This protein binds this small molecule.
Small molecule (SMILES): Cc1ccc(C(=O)Nc2cccc(C(F)(F)F)c2)cc1Nc1nc(-c2cccnc2)nc2nn(C)cc12

Sequence of chain 1.B:
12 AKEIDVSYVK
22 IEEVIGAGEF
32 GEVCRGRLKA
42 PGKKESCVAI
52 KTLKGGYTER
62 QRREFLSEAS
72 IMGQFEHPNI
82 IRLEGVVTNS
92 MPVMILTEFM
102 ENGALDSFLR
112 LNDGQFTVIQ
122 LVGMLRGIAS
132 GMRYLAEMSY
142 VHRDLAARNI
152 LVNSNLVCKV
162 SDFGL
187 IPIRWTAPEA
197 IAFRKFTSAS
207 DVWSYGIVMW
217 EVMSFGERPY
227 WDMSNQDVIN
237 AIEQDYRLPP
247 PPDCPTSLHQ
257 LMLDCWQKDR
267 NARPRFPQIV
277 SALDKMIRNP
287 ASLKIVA

Binding-site contacts:
Ligand atom CAV contacts residue GLU69 of chain 1.B at 3.7 Å.
Ligand atom NAO contacts residue MET101 of chain 1.B at 3.0 Å (h-bond).
Ligand atom FBI contacts residue PHE76 of chain 1.B at 3.5 Å.
Ligand atom NAC contacts residue THR98 of chain 1.B at 3.0 Å (h-bond).
Ligand atom NAZ contacts residue ASP163 of chain 1.B at 3.6 Å (salt-bridge).
Ligand atom CAQ contacts residue MET101 of chain 1.B at 3.1 Å (hydrophobic).
Ligand atom CAR contacts residue THR98 of chain 1.B at 3.5 Å.
Ligand atom CAH contacts residue PHE164 of chain 1.B at 3.5 Å (hydrophobic).
Ligand atom NAJ contacts residue PHE164 of chain 1.B at 3.5 Å.
Ligand atom CAU contacts residue LYS52 of chain 1.B at 3.7 Å.
Ligand atom CAM contacts residue LEU152 of chain 1.B at 3.6 Å (hydrophobic).
Ligand atom CAW contacts residue MET73 of chain 1.B at 3.5 Å (hydrophobic).
Ligand atom CAY contacts residue ASP163 of chain 1.B at 3.4 Å.
Ligand atom NAJ contacts residue VAL34 of chain 1.B at 3.7 Å.
Ligand atom CAQ contacts residue PHE100 of chain 1.B at 3.5 Å (hydrophobic).
Ligand atom FBK contacts residue ILE81 of chain 1.B at 3.6 Å.
Ligand atom CBC contacts residue GLU69 of chain 1.B at 3.4 Å.
Ligand atom CBB contacts residue GLU69 of chain 1.B at 3.6 Å.
Ligand atom FBK contacts residue VAL161 of chain 1.B at 3.6 Å.
Ligand atom FBJ contacts residue SER162 of chain 1.B at 3.2 Å.
Ligand atom C6 contacts residue ALA50 of chain 1.B at 3.7 Å (hydrophobic).
Ligand atom FBJ contacts residue ASP163 of chain 1.B at 3.7 Å.
Ligand atom NAI contacts residue PHE164 of chain 1.B at 3.3 Å.
Ligand atom NAZ contacts residue MET73 of chain 1.B at 3.3 Å (h-bond).
Ligand atom C4 contacts residue PHE164 of chain 1.B at 3.4 Å (hydrophobic).
Ligand atom CBE contacts residue TYR141 of chain 1.B at 3.5 Å (hydrophobic).
Ligand atom OBA contacts residue ASP163 of chain 1.B at 2.9 Å (salt-bridge).
Ligand atom FBJ contacts residue HIS143 of chain 1.B at 3.6 Å.
Ligand atom C5 contacts residue PHE164 of chain 1.B at 3.4 Å (hydrophobic).
Ligand atom CBG contacts residue TYR141 of chain 1.B at 3.4 Å (hydrophobic).
Ligand atom CAS contacts residue THR98 of chain 1.B at 3.5 Å.
Ligand atom OBA contacts residue SER162 of chain 1.B at 3.4 Å.
Ligand atom NAZ contacts residue GLU69 of chain 1.B at 2.9 Å (salt-bridge).
Ligand atom NAO contacts residue PHE100 of chain 1.B at 3.5 Å.
Ligand atom OBA contacts residue ILE82 of chain 1.B at 3.6 Å.
Ligand atom CAW contacts residue GLU69 of chain 1.B at 3.1 Å.
Ligand atom CBD contacts residue ASP163 of chain 1.B at 3.6 Å.
Ligand atom N1 contacts residue ALA50 of chain 1.B at 3.2 Å.
Ligand atom CAV contacts residue MET73 of chain 1.B at 3.7 Å (hydrophobic).
Ligand atom CAY contacts residue GLU69 of chain 1.B at 3.6 Å.